Binding-site contacts:
Ligand atom C8 contacts residue THR42 of chain 1.C at 3.2 Å.
Ligand atom O6 contacts residue ASP81 of chain 1.C at 3.1 Å (salt-bridge).
Ligand atom O7 contacts residue ASN74 of chain 1.C at 3.6 Å.
Ligand atom N2 contacts residue ASN74 of chain 1.C at 2.9 Å (h-bond).
Ligand atom C4 contacts residue GLU83 of chain 1.C at 4.4 Å.
Ligand atom C1 contacts residue ASN74 of chain 1.C at 1.4 Å.
Ligand atom O7 contacts residue SER40 of chain 1.C at 4.3 Å.
Ligand atom C6 contacts residue ASP81 of chain 1.C at 4.0 Å.
Ligand atom C1 contacts residue GLU83 of chain 1.C at 3.1 Å.
Ligand atom N2 contacts residue GLU83 of chain 1.C at 3.9 Å.
Ligand atom C5 contacts residue GLU83 of chain 1.C at 3.9 Å.
Ligand atom C8 contacts residue SER40 of chain 1.C at 4.0 Å.
Ligand atom C3 contacts residue GLU83 of chain 1.C at 3.8 Å.
Ligand atom C8 contacts residue ASN74 of chain 1.C at 4.5 Å.
Ligand atom C2 contacts residue GLU83 of chain 1.C at 3.8 Å.
Ligand atom C7 contacts residue ASN74 of chain 1.C at 3.4 Å.
Ligand atom C8 contacts residue ASP81 of chain 1.C at 3.7 Å.
Ligand atom O5 contacts residue GLU83 of chain 1.C at 3.9 Å.
Ligand atom C5 contacts residue ASN74 of chain 1.C at 3.7 Å.
Ligand atom C4 contacts residue ASN74 of chain 1.C at 4.3 Å.
Ligand atom C3 contacts residue ASN74 of chain 1.C at 3.8 Å.
Ligand atom O5 contacts residue ASN74 of chain 1.C at 2.4 Å (h-bond).
Ligand atom C2 contacts residue ASN74 of chain 1.C at 2.5 Å.
Ligand atom O6 contacts residue LYS80 of chain 1.C at 4.1 Å.

This small molecule binds to this protein.
Small molecule (SMILES): CC(=O)N[C@H]1[C@H](O[C@H]2[C@H](O)[C@@H](NC(C)=O)CO[C@@H]2CO)O[C@H](CO)[C@@H](O)[C@@H]1O

Sequence of chain 1.C:
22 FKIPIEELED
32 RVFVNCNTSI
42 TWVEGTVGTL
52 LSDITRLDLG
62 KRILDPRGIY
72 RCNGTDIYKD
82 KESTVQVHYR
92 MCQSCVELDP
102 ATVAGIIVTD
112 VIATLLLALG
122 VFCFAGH